Binding-site contacts:
Ligand atom O5 contacts residue ASN85 of chain 1.D at 2.4 Å (h-bond).
Ligand atom O7 contacts residue GLN63 of chain 1.D at 3.3 Å (h-bond).
Ligand atom C7 contacts residue GLN63 of chain 1.D at 4.0 Å.
Ligand atom N2 contacts residue VAL89 of chain 1.D at 3.6 Å.
Ligand atom C3 contacts residue GLN63 of chain 1.D at 4.3 Å.
Ligand atom O6 contacts residue GLN83 of chain 1.D at 3.8 Å.
Ligand atom C6 contacts residue GLN83 of chain 1.D at 3.3 Å.
Ligand atom N2 contacts residue ASN85 of chain 1.D at 2.9 Å (h-bond).
Ligand atom C6 contacts residue GLN63 of chain 1.D at 4.5 Å.
Ligand atom N2 contacts residue GLN63 of chain 1.D at 4.1 Å.
Ligand atom O5 contacts residue GLN63 of chain 1.D at 3.9 Å.
Ligand atom C2 contacts residue ASN85 of chain 1.D at 2.4 Å.
Ligand atom C4 contacts residue GLN63 of chain 1.D at 4.3 Å.
Ligand atom C1 contacts residue GLN63 of chain 1.D at 3.9 Å.
Ligand atom C7 contacts residue VAL89 of chain 1.D at 4.4 Å (hydrophobic).
Ligand atom C8 contacts residue VAL89 of chain 1.D at 3.5 Å (hydrophobic).
Ligand atom C4 contacts residue ASN85 of chain 1.D at 4.2 Å.
Ligand atom C2 contacts residue GLN63 of chain 1.D at 3.3 Å.
Ligand atom C1 contacts residue ASN85 of chain 1.D at 1.4 Å.
Ligand atom O7 contacts residue ASN85 of chain 1.D at 4.3 Å.
Ligand atom C7 contacts residue ASN85 of chain 1.D at 3.8 Å.
Ligand atom C5 contacts residue ASN85 of chain 1.D at 3.7 Å.
Ligand atom C3 contacts residue ASN85 of chain 1.D at 3.8 Å.
Ligand atom O6 contacts residue GLN63 of chain 1.D at 3.9 Å.
Ligand atom O3 contacts residue GLN63 of chain 1.D at 4.4 Å.
Ligand atom C1 contacts residue VAL89 of chain 1.D at 4.2 Å (hydrophobic).

The small molecule below binds the protein below.
Small molecule (SMILES): CC(=O)N[C@@H]1[C@@H](O)[C@H](O)[C@@H](CO)O[C@H]1O

Sequence of chain 1.D:
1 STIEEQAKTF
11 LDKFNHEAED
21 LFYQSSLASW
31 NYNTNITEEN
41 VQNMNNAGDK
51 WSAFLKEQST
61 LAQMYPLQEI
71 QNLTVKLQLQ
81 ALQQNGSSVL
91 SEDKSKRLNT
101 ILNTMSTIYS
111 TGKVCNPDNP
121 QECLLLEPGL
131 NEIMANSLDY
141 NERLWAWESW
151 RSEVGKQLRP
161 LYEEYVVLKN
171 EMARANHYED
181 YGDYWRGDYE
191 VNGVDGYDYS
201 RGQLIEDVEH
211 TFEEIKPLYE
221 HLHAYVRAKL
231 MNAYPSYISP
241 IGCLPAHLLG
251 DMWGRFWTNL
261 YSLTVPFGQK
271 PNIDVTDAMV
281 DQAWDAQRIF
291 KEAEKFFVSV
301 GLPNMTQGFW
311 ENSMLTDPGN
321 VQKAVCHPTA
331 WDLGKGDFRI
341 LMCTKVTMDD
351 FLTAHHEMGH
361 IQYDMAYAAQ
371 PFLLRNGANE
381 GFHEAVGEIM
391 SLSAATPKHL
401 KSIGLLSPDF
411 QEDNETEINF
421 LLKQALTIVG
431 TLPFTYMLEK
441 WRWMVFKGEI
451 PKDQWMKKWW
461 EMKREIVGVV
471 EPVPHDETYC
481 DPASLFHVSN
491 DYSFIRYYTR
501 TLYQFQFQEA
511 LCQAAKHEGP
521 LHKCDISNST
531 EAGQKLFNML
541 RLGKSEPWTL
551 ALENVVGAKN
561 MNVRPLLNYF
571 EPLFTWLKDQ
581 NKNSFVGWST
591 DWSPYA